Sequence of chain 1.B:
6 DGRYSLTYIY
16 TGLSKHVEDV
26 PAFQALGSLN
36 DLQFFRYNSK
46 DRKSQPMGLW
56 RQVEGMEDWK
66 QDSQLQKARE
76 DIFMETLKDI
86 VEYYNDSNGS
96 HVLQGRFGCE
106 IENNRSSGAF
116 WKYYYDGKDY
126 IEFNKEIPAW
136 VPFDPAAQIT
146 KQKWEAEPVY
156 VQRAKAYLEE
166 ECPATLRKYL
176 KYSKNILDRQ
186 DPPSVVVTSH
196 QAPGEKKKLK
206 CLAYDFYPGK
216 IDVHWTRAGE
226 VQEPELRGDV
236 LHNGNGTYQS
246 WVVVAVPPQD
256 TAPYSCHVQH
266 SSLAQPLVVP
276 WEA

Binding-site contacts:
Ligand atom S14 contacts residue 11D1 of chain 1.Q at 3.9 Å.
Ligand atom O29 contacts residue ARG74 of chain 1.B at 2.9 Å (salt-bridge).
Ligand atom O30 contacts residue GLU166 of chain 1.B at 3.6 Å.
Ligand atom C6 contacts residue TRP116 of chain 1.B at 3.9 Å (hydrophobic).
Ligand atom C6 contacts residue TYR118 of chain 1.B at 4.0 Å (hydrophobic).
Ligand atom C23 contacts residue TYR162 of chain 1.B at 3.4 Å (hydrophobic).
Ligand atom C22 contacts residue PHE102 of chain 1.B at 4.0 Å (hydrophobic).
Ligand atom O16 contacts residue ARG74 of chain 1.B at 3.8 Å.
Ligand atom N17 contacts residue ARG74 of chain 1.B at 4.0 Å.
Ligand atom C28 contacts residue THR170 of chain 1.B at 3.3 Å.
Ligand atom C24 contacts residue CYS167 of chain 1.B at 3.6 Å (hydrophobic).
Ligand atom O15 contacts residue ILE77 of chain 1.B at 3.6 Å.
Ligand atom C27 contacts residue GLU166 of chain 1.B at 4.2 Å.
Ligand atom C27 contacts residue THR170 of chain 1.B at 3.5 Å.
Ligand atom C1 contacts residue TRP149 of chain 1.B at 3.8 Å (hydrophobic).
Ligand atom C26 contacts residue TYR13 of chain 1.B at 3.8 Å (hydrophobic).
Ligand atom C19 contacts residue 11D1 of chain 1.Q at 4.1 Å.
Ligand atom O30 contacts residue THR170 of chain 1.B at 2.5 Å (h-bond).
Ligand atom C19 contacts residue TRP116 of chain 1.B at 4.0 Å (hydrophobic).
Ligand atom C22 contacts residue LEU163 of chain 1.B at 3.9 Å (hydrophobic).
Ligand atom C13 contacts residue TRP149 of chain 1.B at 3.9 Å (hydrophobic).
Ligand atom N17 contacts residue 11D1 of chain 1.Q at 2.8 Å (h-bond).
Ligand atom C5 contacts residue TRP116 of chain 1.B at 3.8 Å (hydrophobic).
Ligand atom C18 contacts residue TRP116 of chain 1.B at 3.9 Å (hydrophobic).
Ligand atom C27 contacts residue CYS167 of chain 1.B at 3.9 Å (hydrophobic).
Ligand atom C6 contacts residue TRP149 of chain 1.B at 3.8 Å (hydrophobic).
Ligand atom S14 contacts residue ARG74 of chain 1.B at 4.0 Å.
Ligand atom C20 contacts residue PHE102 of chain 1.B at 3.6 Å (hydrophobic).
Ligand atom N11 contacts residue TRP149 of chain 1.B at 4.2 Å.
Ligand atom C21 contacts residue PHE102 of chain 1.B at 4.2 Å (hydrophobic).
Ligand atom C25 contacts residue PHE102 of chain 1.B at 3.9 Å (hydrophobic).
Ligand atom C28 contacts residue ARG74 of chain 1.B at 4.0 Å.
Ligand atom C10 contacts residue ILE77 of chain 1.B at 4.1 Å (hydrophobic).
Ligand atom C19 contacts residue PHE102 of chain 1.B at 4.2 Å (hydrophobic).
Ligand atom C21 contacts residue TRP116 of chain 1.B at 3.6 Å (hydrophobic).
Ligand atom O15 contacts residue ARG74 of chain 1.B at 3.5 Å.
Ligand atom C5 contacts residue TYR118 of chain 1.B at 3.7 Å (hydrophobic).
Ligand atom C24 contacts residue TYR162 of chain 1.B at 4.2 Å (hydrophobic).
Ligand atom O15 contacts residue 11D1 of chain 1.Q at 3.8 Å.
Ligand atom C18 contacts residue 11D1 of chain 1.Q at 3.5 Å.

The small molecule below binds the protein below.
Small molecule (SMILES): CN(C)c1cccc2c(S(=O)(=O)NCCCCCCCCCCC(=O)O)cccc12